Binding-site contacts:
Ligand atom O4 contacts residue SER664 of chain 1.B at 3.3 Å (h-bond).
Ligand atom N3 contacts residue PRO635 of chain 1.B at 3.2 Å (h-bond).
Ligand atom OP2 contacts residue ARG212 of chain 1.B at 3.4 Å.
Ligand atom OP1 contacts residue SER464 of chain 1.B at 3.1 Å (h-bond).
Ligand atom O3' contacts residue GLN261 of chain 1.B at 3.2 Å.
Ligand atom C5' contacts residue PRO210 of chain 1.B at 3.3 Å (hydrophobic).
Ligand atom N4 contacts residue PHE665 of chain 1.B at 3.5 Å.
Ligand atom N4 contacts residue GLU676 of chain 1.B at 3.3 Å.
Ligand atom O2 contacts residue PRO635 of chain 1.B at 3.5 Å.
Ligand atom C5 contacts residue SER671 of chain 1.B at 3.5 Å.
Ligand atom OP2 contacts residue GLY431 of chain 1.B at 3.4 Å.
Ligand atom OP2 contacts residue SER464 of chain 1.B at 2.7 Å (h-bond).
Ligand atom OP1 contacts residue THR489 of chain 1.B at 2.6 Å (h-bond).
Ligand atom O4' contacts residue ARG793 of chain 1.B at 3.5 Å (salt-bridge).
Ligand atom C5' contacts residue ARG239 of chain 1.B at 3.5 Å.
Ligand atom OP1 contacts residue THR834 of chain 1.B at 3.3 Å (h-bond).
Ligand atom C1' contacts residue LYS511 of chain 1.B at 3.3 Å.
Ligand atom C2 contacts residue ARG793 of chain 1.B at 3.4 Å.
Ligand atom OP1 contacts residue THR255 of chain 1.B at 3.0 Å (h-bond).
Ligand atom OP1 contacts residue ARG239 of chain 1.B at 3.1 Å (salt-bridge).
Ligand atom OP1 contacts residue SER833 of chain 1.B at 2.6 Å (h-bond).
Ligand atom O4' contacts residue PRO810 of chain 1.B at 3.2 Å.
Ligand atom O4 contacts residue THR513 of chain 1.B at 3.3 Å.
Ligand atom OP2 contacts residue TYR432 of chain 1.B at 2.8 Å (h-bond).
Ligand atom C2 contacts residue PRO635 of chain 1.B at 3.3 Å (hydrophobic).
Ligand atom O5' contacts residue ARG239 of chain 1.B at 3.0 Å.
Ligand atom OP1 contacts residue HIS809 of chain 1.B at 3.2 Å (h-bond).
Ligand atom O3' contacts residue THR489 of chain 1.B at 3.4 Å (h-bond).
Ligand atom OP1 contacts residue ARG212 of chain 1.B at 2.8 Å (salt-bridge).
Ligand atom O5' contacts residue ARG212 of chain 1.B at 3.5 Å.
Ligand atom OP1 contacts residue LYS511 of chain 1.B at 2.9 Å.
Ligand atom OP2 contacts residue HIS463 of chain 1.B at 2.7 Å (h-bond).
Ligand atom C7 contacts residue ARG239 of chain 1.B at 3.2 Å.
Ligand atom O4' contacts residue LYS511 of chain 1.B at 3.4 Å.
Ligand atom C6 contacts residue ARG239 of chain 1.B at 3.5 Å.
Ligand atom O2 contacts residue ARG793 of chain 1.B at 3.2 Å (salt-bridge).
Ligand atom N3 contacts residue ARG793 of chain 1.B at 3.4 Å (salt-bridge).
Ligand atom C3' contacts residue ARG239 of chain 1.B at 3.5 Å.
Ligand atom C2' contacts residue PRO635 of chain 1.B at 3.4 Å (hydrophobic).
Ligand atom O5' contacts residue LYS511 of chain 1.B at 3.3 Å.

Sequence of chain 1.B:
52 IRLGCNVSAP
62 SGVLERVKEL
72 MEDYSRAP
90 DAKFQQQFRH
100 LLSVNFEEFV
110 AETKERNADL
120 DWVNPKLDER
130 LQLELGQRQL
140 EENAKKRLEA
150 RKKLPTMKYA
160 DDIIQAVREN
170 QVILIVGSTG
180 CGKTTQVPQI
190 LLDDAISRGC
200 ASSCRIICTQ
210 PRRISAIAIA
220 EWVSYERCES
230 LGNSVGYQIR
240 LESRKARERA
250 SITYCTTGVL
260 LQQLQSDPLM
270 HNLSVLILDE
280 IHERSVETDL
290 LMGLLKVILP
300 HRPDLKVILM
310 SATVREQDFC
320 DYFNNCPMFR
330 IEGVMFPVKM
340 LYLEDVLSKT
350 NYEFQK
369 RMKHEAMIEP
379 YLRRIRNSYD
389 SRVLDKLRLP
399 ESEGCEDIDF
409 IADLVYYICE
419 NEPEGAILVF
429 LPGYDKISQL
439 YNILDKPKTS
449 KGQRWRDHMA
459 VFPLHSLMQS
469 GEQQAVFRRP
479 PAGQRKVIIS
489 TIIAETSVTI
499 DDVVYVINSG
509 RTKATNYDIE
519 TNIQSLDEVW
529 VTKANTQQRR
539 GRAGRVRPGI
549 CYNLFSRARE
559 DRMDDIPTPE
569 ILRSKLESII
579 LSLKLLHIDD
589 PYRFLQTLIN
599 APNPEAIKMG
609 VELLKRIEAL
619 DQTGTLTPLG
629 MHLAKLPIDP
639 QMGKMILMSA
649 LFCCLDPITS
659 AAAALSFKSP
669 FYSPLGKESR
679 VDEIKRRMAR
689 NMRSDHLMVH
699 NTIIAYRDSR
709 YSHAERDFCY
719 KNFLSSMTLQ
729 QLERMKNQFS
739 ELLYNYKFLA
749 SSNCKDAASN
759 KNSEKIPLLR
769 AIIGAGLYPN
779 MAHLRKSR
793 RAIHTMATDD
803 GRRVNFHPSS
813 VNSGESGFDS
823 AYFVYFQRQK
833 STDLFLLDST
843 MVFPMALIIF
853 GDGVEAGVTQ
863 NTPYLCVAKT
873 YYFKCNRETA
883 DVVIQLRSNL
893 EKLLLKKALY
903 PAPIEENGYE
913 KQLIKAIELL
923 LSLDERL

The protein below binds the small molecule below.
Small molecule (SMILES): Cc1cn([C@H]2C[C@H](O[P](=O)(O)OC[C@H]3O[C@@H](n4ccc(N)nc4=O)C[C@@H]3O[P](=O)(O)OC[C@H]3O[C@@H](n4ccc(N)nc4=O)C[C@@H]3O[P](=O)(O)OC[C@H]3O[C@@H](n4ccc(N)nc4=O)C[C@@H]3O[P](=O)(O)OC[C@H]3O[C@@H](n4cc(C)c(=O)[nH]c4=O)C[C@@H]3O)[C@@H](CO[P](=O)(O)O[C@H]3C[C@H](n4ccc(N)nc4=O)O[C@@H]3CO[P](=O)(O)O[C@H]3C[C@H](n4cc(C)c(=O)[nH]c4=O)O[C@@H]3CO[P](=O)(O)O[C@H]3C[C@H](n4ccc(N)nc4=O)O[C@@H]3COP(=O)=O)O2)c(=O)[nH]c1=O